Sequence of chain 1.S:
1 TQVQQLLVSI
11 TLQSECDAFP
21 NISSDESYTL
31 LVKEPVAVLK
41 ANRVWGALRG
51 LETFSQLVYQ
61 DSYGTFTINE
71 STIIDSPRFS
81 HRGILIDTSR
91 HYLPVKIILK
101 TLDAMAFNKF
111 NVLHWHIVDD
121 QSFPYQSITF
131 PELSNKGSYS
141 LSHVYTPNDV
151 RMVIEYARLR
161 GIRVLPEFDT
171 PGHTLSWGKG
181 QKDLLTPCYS

Sequence of chain 1.T:
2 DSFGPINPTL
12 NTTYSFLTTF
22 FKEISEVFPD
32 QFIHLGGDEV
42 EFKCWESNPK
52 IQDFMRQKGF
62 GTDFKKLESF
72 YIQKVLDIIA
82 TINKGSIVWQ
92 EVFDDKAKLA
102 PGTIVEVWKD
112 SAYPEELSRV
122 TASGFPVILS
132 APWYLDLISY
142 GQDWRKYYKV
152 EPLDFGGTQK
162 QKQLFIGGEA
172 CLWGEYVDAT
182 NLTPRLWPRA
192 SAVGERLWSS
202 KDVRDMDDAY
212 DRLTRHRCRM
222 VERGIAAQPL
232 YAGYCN

Sequence of chain 1.Q:
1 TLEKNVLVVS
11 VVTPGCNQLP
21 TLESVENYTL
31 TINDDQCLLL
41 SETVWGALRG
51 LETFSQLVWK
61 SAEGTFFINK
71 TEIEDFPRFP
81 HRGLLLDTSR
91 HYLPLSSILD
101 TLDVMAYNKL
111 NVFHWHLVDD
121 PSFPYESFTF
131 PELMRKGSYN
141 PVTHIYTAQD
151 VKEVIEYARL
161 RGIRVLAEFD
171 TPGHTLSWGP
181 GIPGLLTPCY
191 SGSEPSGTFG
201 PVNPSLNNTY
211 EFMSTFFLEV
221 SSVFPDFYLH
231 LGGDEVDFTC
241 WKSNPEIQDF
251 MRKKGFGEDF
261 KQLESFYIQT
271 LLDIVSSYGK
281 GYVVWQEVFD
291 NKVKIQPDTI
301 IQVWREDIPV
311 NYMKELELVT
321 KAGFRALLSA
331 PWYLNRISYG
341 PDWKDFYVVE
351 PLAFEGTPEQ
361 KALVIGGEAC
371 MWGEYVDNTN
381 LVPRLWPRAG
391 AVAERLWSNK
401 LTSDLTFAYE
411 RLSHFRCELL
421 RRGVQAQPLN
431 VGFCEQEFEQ

A small-molecule ligand and the protein it binds are described below.
Small molecule (SMILES): CC1=N[C@@H]2[C@@H](O)[C@H](O)[C@@H](CO)O[C@@H]2S1

Binding-site contacts:
Ligand atom S1 contacts residue TRP109 of chain 1.T at 3.9 Å.
Ligand atom C7 contacts residue TRP174 of chain 1.T at 4.2 Å (hydrophobic).
Ligand atom C5 contacts residue ASP137 of chain 1.T at 3.5 Å.
Ligand atom C7 contacts residue GLU40 of chain 1.T at 3.3 Å.
Ligand atom C8 contacts residue ASP39 of chain 1.T at 3.0 Å.
Ligand atom C7 contacts residue TYR135 of chain 1.T at 4.2 Å (hydrophobic).
Ligand atom C8 contacts residue TYR135 of chain 1.T at 4.0 Å (hydrophobic).
Ligand atom C2 contacts residue GLU40 of chain 1.T at 4.2 Å.
Ligand atom C1 contacts residue TYR135 of chain 1.T at 3.6 Å (hydrophobic).
Ligand atom C6 contacts residue LEU138 of chain 1.T at 3.9 Å (hydrophobic).
Ligand atom C8 contacts residue TRP109 of chain 1.T at 4.1 Å (hydrophobic).
Ligand atom S1 contacts residue TYR135 of chain 1.T at 2.5 Å.
Ligand atom O5 contacts residue TYR135 of chain 1.T at 3.5 Å.
Ligand atom O6 contacts residue ASP137 of chain 1.T at 2.9 Å (salt-bridge).
Ligand atom O3 contacts residue GLU176 of chain 1.T at 2.9 Å (salt-bridge).
Ligand atom C3 contacts residue TRP174 of chain 1.T at 4.2 Å (hydrophobic).
Ligand atom O4 contacts residue ASP137 of chain 1.T at 3.1 Å (salt-bridge).
Ligand atom C4 contacts residue ASP137 of chain 1.T at 3.9 Å.
Ligand atom O4 contacts residue GLU176 of chain 1.T at 3.0 Å (salt-bridge).
Ligand atom C3 contacts residue GLU176 of chain 1.T at 4.0 Å.
Ligand atom C4 contacts residue TYR339 of chain 1.Q at 3.9 Å (hydrophobic).
Ligand atom C6 contacts residue ASP137 of chain 1.T at 2.6 Å.
Ligand atom C4 contacts residue TRP174 of chain 1.T at 4.0 Å (hydrophobic).
Ligand atom C6 contacts residue TYR135 of chain 1.T at 3.9 Å (hydrophobic).
Ligand atom O4 contacts residue TRP174 of chain 1.T at 3.1 Å.
Ligand atom O5 contacts residue TRP174 of chain 1.T at 4.2 Å.
Ligand atom C7 contacts residue TRP109 of chain 1.T at 4.0 Å (hydrophobic).
Ligand atom C5 contacts residue TYR135 of chain 1.T at 3.9 Å (hydrophobic).
Ligand atom O6 contacts residue LEU138 of chain 1.T at 3.0 Å.
Ligand atom C5 contacts residue TRP174 of chain 1.T at 3.3 Å (hydrophobic).
Ligand atom C8 contacts residue TRP174 of chain 1.T at 3.9 Å (hydrophobic).
Ligand atom O6 contacts residue TYR135 of chain 1.T at 2.8 Å.
Ligand atom O6 contacts residue TRP174 of chain 1.T at 4.0 Å.
Ligand atom N2 contacts residue GLU40 of chain 1.T at 3.0 Å (salt-bridge).
Ligand atom O4 contacts residue TYR339 of chain 1.Q at 3.5 Å (h-bond).
Ligand atom C6 contacts residue TRP174 of chain 1.T at 3.8 Å (hydrophobic).
Ligand atom C8 contacts residue GLU40 of chain 1.T at 3.0 Å.
Ligand atom S1 contacts residue TRP174 of chain 1.T at 3.3 Å (h-bond).
Ligand atom C6 contacts residue TYR339 of chain 1.Q at 3.9 Å (hydrophobic).
Ligand atom O3 contacts residue ARG90 of chain 1.S at 4.0 Å.